Sequence of chain 1.C:
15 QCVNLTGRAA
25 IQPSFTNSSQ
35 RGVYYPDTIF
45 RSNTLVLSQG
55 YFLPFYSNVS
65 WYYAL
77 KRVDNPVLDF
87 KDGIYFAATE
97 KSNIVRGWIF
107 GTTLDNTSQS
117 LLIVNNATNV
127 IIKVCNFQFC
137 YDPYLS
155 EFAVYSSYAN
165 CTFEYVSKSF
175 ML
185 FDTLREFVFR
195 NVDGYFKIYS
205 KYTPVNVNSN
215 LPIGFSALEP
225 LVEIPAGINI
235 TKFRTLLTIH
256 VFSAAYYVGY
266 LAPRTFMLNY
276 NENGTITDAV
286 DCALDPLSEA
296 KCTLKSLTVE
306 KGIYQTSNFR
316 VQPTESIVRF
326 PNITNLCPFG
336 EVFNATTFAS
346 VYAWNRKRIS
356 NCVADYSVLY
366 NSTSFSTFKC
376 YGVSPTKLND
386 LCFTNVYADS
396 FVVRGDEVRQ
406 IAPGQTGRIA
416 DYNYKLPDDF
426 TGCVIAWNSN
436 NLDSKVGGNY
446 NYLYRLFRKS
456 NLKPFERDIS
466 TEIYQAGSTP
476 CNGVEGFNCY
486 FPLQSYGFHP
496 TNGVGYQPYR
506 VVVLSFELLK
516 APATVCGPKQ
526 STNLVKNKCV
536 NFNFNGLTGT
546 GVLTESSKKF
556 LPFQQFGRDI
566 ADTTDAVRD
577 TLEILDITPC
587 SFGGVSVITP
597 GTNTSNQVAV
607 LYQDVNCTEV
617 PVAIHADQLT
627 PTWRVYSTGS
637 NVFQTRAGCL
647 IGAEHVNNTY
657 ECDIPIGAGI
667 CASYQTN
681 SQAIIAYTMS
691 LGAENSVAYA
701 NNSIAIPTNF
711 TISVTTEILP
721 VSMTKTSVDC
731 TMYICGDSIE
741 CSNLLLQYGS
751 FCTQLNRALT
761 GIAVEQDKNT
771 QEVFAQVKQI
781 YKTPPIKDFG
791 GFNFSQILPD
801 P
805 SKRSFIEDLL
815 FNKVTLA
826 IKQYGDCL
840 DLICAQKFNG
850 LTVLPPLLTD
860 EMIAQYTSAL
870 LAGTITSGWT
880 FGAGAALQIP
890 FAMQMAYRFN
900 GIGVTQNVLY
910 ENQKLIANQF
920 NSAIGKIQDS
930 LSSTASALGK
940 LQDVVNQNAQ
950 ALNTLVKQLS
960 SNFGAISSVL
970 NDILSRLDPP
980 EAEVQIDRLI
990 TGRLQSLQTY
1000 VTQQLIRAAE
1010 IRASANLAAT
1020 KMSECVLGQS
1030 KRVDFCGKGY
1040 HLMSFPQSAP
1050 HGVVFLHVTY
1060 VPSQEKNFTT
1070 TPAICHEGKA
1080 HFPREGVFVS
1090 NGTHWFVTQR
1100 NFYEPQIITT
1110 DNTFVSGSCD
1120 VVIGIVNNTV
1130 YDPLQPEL

A protein and the small-molecule ligand that binds it are described below.
Small molecule (SMILES): CC(=O)N[C@@H]1[C@@H](O)[C@H](O)[C@@H](CO)O[C@H]1O

Binding-site contacts:
Ligand atom O7 contacts residue ASN112 of chain 1.C at 3.6 Å.
Ligand atom C2 contacts residue ASN112 of chain 1.C at 2.4 Å.
Ligand atom C6 contacts residue GLN134 of chain 1.C at 4.0 Å.
Ligand atom C7 contacts residue ASN112 of chain 1.C at 3.4 Å.
Ligand atom C1 contacts residue ASN112 of chain 1.C at 1.4 Å.
Ligand atom C5 contacts residue ASN112 of chain 1.C at 3.7 Å.
Ligand atom O6 contacts residue GLN134 of chain 1.C at 4.4 Å.
Ligand atom O7 contacts residue SER161 of chain 1.C at 3.6 Å.
Ligand atom O5 contacts residue GLN134 of chain 1.C at 2.8 Å (h-bond).
Ligand atom C5 contacts residue GLN134 of chain 1.C at 3.9 Å.
Ligand atom C3 contacts residue ASN112 of chain 1.C at 3.8 Å.
Ligand atom C2 contacts residue GLN134 of chain 1.C at 4.0 Å.
Ligand atom O5 contacts residue ASN112 of chain 1.C at 2.4 Å (h-bond).
Ligand atom C4 contacts residue ASN112 of chain 1.C at 4.2 Å.
Ligand atom N2 contacts residue ASN112 of chain 1.C at 2.8 Å (h-bond).
Ligand atom C1 contacts residue GLN134 of chain 1.C at 3.4 Å.
Ligand atom O6 contacts residue ASN112 of chain 1.C at 4.2 Å.
Ligand atom C4 contacts residue GLN134 of chain 1.C at 4.3 Å.